Binding-site contacts:
Ligand atom C6 contacts residue ASN90 of chain 1.B at 3.6 Å.
Ligand atom C13 contacts residue TRP107 of chain 1.B at 3.6 Å (hydrophobic).
Ligand atom N2 contacts residue ASN90 of chain 1.B at 3.9 Å.
Ligand atom C7 contacts residue ILE84 of chain 1.B at 4.0 Å (hydrophobic).
Ligand atom C4 contacts residue SER116 of chain 1.B at 4.3 Å.
Ligand atom C5 contacts residue ASN90 of chain 1.B at 3.3 Å.
Ligand atom C12 contacts residue TRP107 of chain 1.B at 4.2 Å (hydrophobic).
Ligand atom C16 contacts residue PRO38 of chain 1.B at 4.3 Å (hydrophobic).
Ligand atom C3 contacts residue ALA118 of chain 1.B at 4.2 Å (hydrophobic).
Ligand atom C5 contacts residue GLU108 of chain 1.B at 4.2 Å.
Ligand atom C9 contacts residue VAL41 of chain 1.B at 4.0 Å (hydrophobic).
Ligand atom C1 contacts residue ALA39 of chain 1.B at 4.1 Å (hydrophobic).
Ligand atom C2 contacts residue LEU31 of chain 1.B at 4.0 Å (hydrophobic).
Ligand atom C3 contacts residue GLU108 of chain 1.B at 4.3 Å.
Ligand atom C2 contacts residue SER116 of chain 1.B at 4.0 Å.
Ligand atom C4 contacts residue TRP107 of chain 1.B at 3.5 Å (hydrophobic).
Ligand atom C4 contacts residue GLU108 of chain 1.B at 3.6 Å.
Ligand atom C1 contacts residue LEU31 of chain 1.B at 4.1 Å (hydrophobic).
Ligand atom C3 contacts residue ASN109 of chain 1.B at 4.0 Å.
Ligand atom C4 contacts residue ASN109 of chain 1.B at 3.6 Å.
Ligand atom C3 contacts residue LEU117 of chain 1.B at 4.1 Å (hydrophobic).
Ligand atom C15 contacts residue PRO38 of chain 1.B at 3.5 Å (hydrophobic).
Ligand atom C13 contacts residue ASN109 of chain 1.B at 4.4 Å.
Ligand atom C5 contacts residue TRP107 of chain 1.B at 3.8 Å (hydrophobic).
Ligand atom C13 contacts residue ASN90 of chain 1.B at 4.1 Å.
Ligand atom C9 contacts residue TRP107 of chain 1.B at 3.9 Å (hydrophobic).
Ligand atom C18 contacts residue ASN90 of chain 1.B at 4.1 Å.
Ligand atom C10 contacts residue TRP107 of chain 1.B at 4.3 Å (hydrophobic).
Ligand atom C14 contacts residue TRP107 of chain 1.B at 4.3 Å (hydrophobic).
Ligand atom C6 contacts residue ILE84 of chain 1.B at 4.3 Å (hydrophobic).
Ligand atom C8 contacts residue TRP107 of chain 1.B at 3.7 Å (hydrophobic).
Ligand atom C18 contacts residue ASN109 of chain 1.B at 3.7 Å.
Ligand atom C2 contacts residue ALA118 of chain 1.B at 4.0 Å (hydrophobic).
Ligand atom N1 contacts residue PRO38 of chain 1.B at 4.4 Å.
Ligand atom C3 contacts residue SER116 of chain 1.B at 3.7 Å.
Ligand atom C10 contacts residue PRO38 of chain 1.B at 3.6 Å (hydrophobic).
Ligand atom C7 contacts residue TRP107 of chain 1.B at 3.6 Å (hydrophobic).
Ligand atom N2 contacts residue ASN109 of chain 1.B at 4.4 Å.
Ligand atom C3 contacts residue TRP107 of chain 1.B at 3.6 Å (hydrophobic).
Ligand atom C8 contacts residue LEU58 of chain 1.B at 4.2 Å (hydrophobic).

The small molecule below binds the protein below.
Small molecule (SMILES): CNCCCN1c2ccccc2CCc2ccccc21

Sequence of chain 1.B:
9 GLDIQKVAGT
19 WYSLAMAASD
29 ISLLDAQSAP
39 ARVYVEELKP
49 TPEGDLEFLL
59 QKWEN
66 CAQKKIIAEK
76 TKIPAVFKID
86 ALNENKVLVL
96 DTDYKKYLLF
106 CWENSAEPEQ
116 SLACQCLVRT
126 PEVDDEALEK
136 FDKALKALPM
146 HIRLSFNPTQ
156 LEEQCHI